Sequence of chain 2.A:
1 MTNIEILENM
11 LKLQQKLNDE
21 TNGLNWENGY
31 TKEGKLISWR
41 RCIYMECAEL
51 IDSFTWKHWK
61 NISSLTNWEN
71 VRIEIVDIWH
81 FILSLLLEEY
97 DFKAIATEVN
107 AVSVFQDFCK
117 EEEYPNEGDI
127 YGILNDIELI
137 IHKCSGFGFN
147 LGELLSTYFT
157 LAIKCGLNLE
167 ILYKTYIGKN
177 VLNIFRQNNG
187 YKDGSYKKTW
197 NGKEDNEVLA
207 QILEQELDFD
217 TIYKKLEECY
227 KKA

Sequence of chain 1.A:
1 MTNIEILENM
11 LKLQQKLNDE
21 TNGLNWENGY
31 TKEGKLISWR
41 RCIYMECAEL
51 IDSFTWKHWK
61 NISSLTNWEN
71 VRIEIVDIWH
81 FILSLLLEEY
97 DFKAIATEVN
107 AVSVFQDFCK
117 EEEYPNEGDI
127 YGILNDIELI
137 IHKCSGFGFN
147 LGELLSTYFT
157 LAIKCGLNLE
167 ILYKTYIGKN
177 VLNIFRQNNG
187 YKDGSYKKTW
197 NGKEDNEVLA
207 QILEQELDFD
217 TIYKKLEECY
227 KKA

This small molecule binds to this protein.
Small molecule (SMILES): O=c1ccn([C@H]2C[C@H](O)[C@@H](CO[P](=O)(O)N[P](=O)(O)OP(=O)(O)O)O2)c(=O)[nH]1

Binding-site contacts:
Ligand atom O2B contacts residue GLU46 of chain 1.A at 3.5 Å (salt-bridge).
Ligand atom PG contacts residue LYS194 of chain 1.A at 3.2 Å.
Ligand atom O2 contacts residue GLN14 of chain 1.A at 2.9 Å (h-bond).
Ligand atom O3' contacts residue ASP77 of chain 1.A at 2.7 Å (salt-bridge).
Ligand atom C2' contacts residue HIS80 of chain 1.A at 3.4 Å.
Ligand atom C6 contacts residue TRP59 of chain 2.A at 3.5 Å (hydrophobic).
Ligand atom O1A contacts residue MG1 of chain 1.C at 2.4 Å.
Ligand atom O1B contacts residue ARG182 of chain 1.A at 2.8 Å (salt-bridge).
Ligand atom O4 contacts residue HIS58 of chain 2.A at 2.9 Å (h-bond).
Ligand atom O5' contacts residue ARG182 of chain 1.A at 3.4 Å (salt-bridge).
Ligand atom C4' contacts residue ASN179 of chain 1.A at 3.3 Å.
Ligand atom O4 contacts residue TRP39 of chain 1.A at 3.2 Å.
Ligand atom O1B contacts residue ASN202 of chain 1.A at 3.2 Å (h-bond).
Ligand atom O2B contacts residue MG1 of chain 1.C at 2.4 Å.
Ligand atom N3A contacts residue TYR187 of chain 1.A at 3.3 Å (h-bond).
Ligand atom O2 contacts residue HIS80 of chain 1.A at 3.5 Å.
Ligand atom O3B contacts residue ASN202 of chain 1.A at 3.4 Å (h-bond).
Ligand atom O1B contacts residue LYS175 of chain 1.A at 2.8 Å (salt-bridge).
Ligand atom O1A contacts residue TRP59 of chain 2.A at 3.5 Å.
Ligand atom O2A contacts residue TRP59 of chain 2.A at 2.9 Å (h-bond).
Ligand atom C3' contacts residue ASP77 of chain 1.A at 3.5 Å.
Ligand atom O2 contacts residue LEU17 of chain 1.A at 3.2 Å.
Ligand atom O4 contacts residue ASN22 of chain 1.A at 3.0 Å (h-bond).
Ligand atom O2A contacts residue TYR187 of chain 1.A at 2.7 Å (h-bond).
Ligand atom O3G contacts residue ASN202 of chain 1.A at 3.6 Å (h-bond).
Ligand atom O5' contacts residue TRP59 of chain 2.A at 3.5 Å (h-bond).
Ligand atom C1' contacts residue ASN179 of chain 1.A at 3.5 Å.
Ligand atom O3' contacts residue ASN179 of chain 1.A at 2.9 Å (h-bond).
Ligand atom O1A contacts residue LYS57 of chain 2.A at 2.8 Å (salt-bridge).
Ligand atom O2G contacts residue LYS194 of chain 1.A at 1.9 Å (salt-bridge).
Ligand atom O4 contacts residue ASN18 of chain 1.A at 3.6 Å (h-bond).
Ligand atom N3 contacts residue ASN18 of chain 1.A at 2.9 Å (h-bond).
Ligand atom PA contacts residue MG1 of chain 1.C at 3.5 Å.
Ligand atom N3A contacts residue LYS194 of chain 1.A at 3.3 Å (salt-bridge).
Ligand atom O2B contacts residue MG1 of chain 1.D at 2.3 Å.
Ligand atom O3B contacts residue LYS194 of chain 1.A at 3.4 Å (salt-bridge).
Ligand atom N3A contacts residue ARG182 of chain 1.A at 3.3 Å (salt-bridge).
Ligand atom C2' contacts residue ASN179 of chain 1.A at 3.6 Å.
Ligand atom PB contacts residue MG1 of chain 1.D at 3.4 Å.
Ligand atom C5 contacts residue TRP59 of chain 2.A at 3.4 Å (hydrophobic).